Sequence of chain 1.A:
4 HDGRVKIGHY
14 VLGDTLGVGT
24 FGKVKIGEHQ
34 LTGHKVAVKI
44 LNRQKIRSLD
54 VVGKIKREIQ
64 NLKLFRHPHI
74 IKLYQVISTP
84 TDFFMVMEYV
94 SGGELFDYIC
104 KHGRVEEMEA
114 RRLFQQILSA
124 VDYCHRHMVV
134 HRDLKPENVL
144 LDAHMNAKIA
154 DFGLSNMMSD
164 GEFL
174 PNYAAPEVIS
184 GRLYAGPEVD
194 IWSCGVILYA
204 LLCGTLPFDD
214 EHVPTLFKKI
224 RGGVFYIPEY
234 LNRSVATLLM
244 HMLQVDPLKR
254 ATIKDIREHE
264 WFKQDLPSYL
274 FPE

This protein binds this small molecule.
Small molecule (SMILES): c1cc(-c2cnn3cc(-c4ccc(OCCN5CCCCC5)cc4)cnc23)ccn1

Binding-site contacts:
Ligand atom C11 contacts residue GLY96 of chain 1.A at 3.6 Å.
Ligand atom C3 contacts residue ASP100 of chain 1.A at 3.6 Å.
Ligand atom C12 contacts residue GLY96 of chain 1.A at 3.8 Å.
Ligand atom C10 contacts residue VAL93 of chain 1.A at 3.3 Å (hydrophobic).
Ligand atom C17 contacts residue LEU143 of chain 1.A at 3.6 Å (hydrophobic).
Ligand atom C24 contacts residue MET161 of chain 1.A at 3.5 Å (hydrophobic).
Ligand atom N2 contacts residue MET161 of chain 1.A at 3.9 Å.
Ligand atom C18 contacts residue LEU143 of chain 1.A at 3.9 Å (hydrophobic).
Ligand atom C18 contacts residue ALA40 of chain 1.A at 3.6 Å (hydrophobic).
Ligand atom C19 contacts residue ALA40 of chain 1.A at 3.8 Å (hydrophobic).
Ligand atom N4 contacts residue VAL93 of chain 1.A at 3.0 Å (h-bond).
Ligand atom C9 contacts residue TYR92 of chain 1.A at 3.6 Å (hydrophobic).
Ligand atom C19 contacts residue LEU143 of chain 1.A at 3.7 Å (hydrophobic).
Ligand atom N3 contacts residue VAL93 of chain 1.A at 3.8 Å.
Ligand atom N4 contacts residue GLU91 of chain 1.A at 3.7 Å.
Ligand atom N3 contacts residue TYR92 of chain 1.A at 3.8 Å.
Ligand atom C2 contacts residue TYR101 of chain 1.A at 4.0 Å (hydrophobic).
Ligand atom C18 contacts residue GLU91 of chain 1.A at 3.2 Å.
Ligand atom N4 contacts residue LEU143 of chain 1.A at 4.0 Å.
Ligand atom C10 contacts residue GLY96 of chain 1.A at 3.5 Å.
Ligand atom C9 contacts residue SER94 of chain 1.A at 3.4 Å.
Ligand atom C10 contacts residue TYR92 of chain 1.A at 3.3 Å (hydrophobic).
Ligand atom C8 contacts residue GLY96 of chain 1.A at 3.5 Å.
Ligand atom C1 contacts residue GLY95 of chain 1.A at 3.6 Å.
Ligand atom C21 contacts residue ALA40 of chain 1.A at 3.9 Å (hydrophobic).
Ligand atom C7 contacts residue SER94 of chain 1.A at 3.8 Å.
Ligand atom N4 contacts residue TYR92 of chain 1.A at 3.4 Å.
Ligand atom C18 contacts residue TYR92 of chain 1.A at 3.9 Å (hydrophobic).
Ligand atom C15 contacts residue VAL93 of chain 1.A at 3.0 Å (hydrophobic).
Ligand atom C22 contacts residue LYS42 of chain 1.A at 3.9 Å.
Ligand atom N5 contacts residue ALA153 of chain 1.A at 3.9 Å.
Ligand atom N5 contacts residue LYS42 of chain 1.A at 3.7 Å.
Ligand atom C15 contacts residue TYR92 of chain 1.A at 3.5 Å (hydrophobic).
Ligand atom C23 contacts residue MET161 of chain 1.A at 3.9 Å (hydrophobic).
Ligand atom C13 contacts residue GLY96 of chain 1.A at 3.7 Å.
Ligand atom C2 contacts residue GLY95 of chain 1.A at 3.8 Å.
Ligand atom C14 contacts residue VAL93 of chain 1.A at 3.9 Å (hydrophobic).
Ligand atom C9 contacts residue GLY96 of chain 1.A at 3.4 Å.
Ligand atom C10 contacts residue SER94 of chain 1.A at 4.0 Å.
Ligand atom N3 contacts residue LEU143 of chain 1.A at 3.8 Å.